This protein binds this small molecule.
Small molecule (SMILES): CC(=O)N[C@H]1[C@H](O[C@H]2[C@H](O)[C@@H](NC(C)=O)CO[C@@H]2CO)O[C@H](CO)[C@@H](O[C@@H]2O[C@H](CO)[C@@H](O)[C@H](O)[C@@H]2O)[C@@H]1O

Binding-site contacts:
Ligand atom C7 contacts residue GLU48 of chain 1.A at 3.9 Å.
Ligand atom C8 contacts residue ALA52 of chain 1.A at 4.4 Å (hydrophobic).
Ligand atom O6 contacts residue ASN55 of chain 1.A at 4.3 Å.
Ligand atom N2 contacts residue GLU48 of chain 1.A at 3.6 Å.
Ligand atom C1 contacts residue ASN55 of chain 1.A at 1.4 Å.
Ligand atom N2 contacts residue ASN55 of chain 1.A at 2.9 Å (h-bond).
Ligand atom C8 contacts residue GLU48 of chain 1.A at 3.2 Å.
Ligand atom O6 contacts residue ARG58 of chain 1.A at 1.3 Å (salt-bridge).
Ligand atom O7 contacts residue ASN55 of chain 1.A at 3.0 Å (h-bond).
Ligand atom O5 contacts residue ASN55 of chain 1.A at 2.4 Å (h-bond).
Ligand atom C5 contacts residue ASN55 of chain 1.A at 3.6 Å.
Ligand atom C8 contacts residue ASN55 of chain 1.A at 4.3 Å.
Ligand atom C1 contacts residue LEU51 of chain 1.A at 4.5 Å (hydrophobic).
Ligand atom C2 contacts residue ASN55 of chain 1.A at 2.5 Å.
Ligand atom C5 contacts residue ARG58 of chain 1.A at 3.6 Å.
Ligand atom C7 contacts residue ASN55 of chain 1.A at 3.1 Å.
Ligand atom C6 contacts residue ARG58 of chain 1.A at 2.7 Å.
Ligand atom C4 contacts residue ASN55 of chain 1.A at 4.3 Å.
Ligand atom O5 contacts residue ARG58 of chain 1.A at 3.5 Å (salt-bridge).
Ligand atom C3 contacts residue ASN55 of chain 1.A at 3.8 Å.

Sequence of chain 1.A:
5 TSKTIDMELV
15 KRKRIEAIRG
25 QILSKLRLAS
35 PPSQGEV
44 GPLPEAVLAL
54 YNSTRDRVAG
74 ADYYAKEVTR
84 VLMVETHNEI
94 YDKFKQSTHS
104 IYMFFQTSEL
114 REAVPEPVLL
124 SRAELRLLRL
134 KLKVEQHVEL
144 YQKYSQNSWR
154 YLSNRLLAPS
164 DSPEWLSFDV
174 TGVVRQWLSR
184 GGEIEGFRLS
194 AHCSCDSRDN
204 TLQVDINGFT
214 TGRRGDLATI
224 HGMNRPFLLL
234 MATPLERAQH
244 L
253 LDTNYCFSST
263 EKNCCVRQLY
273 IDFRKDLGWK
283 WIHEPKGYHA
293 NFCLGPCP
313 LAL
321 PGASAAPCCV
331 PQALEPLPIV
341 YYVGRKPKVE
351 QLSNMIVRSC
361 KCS